Binding-site contacts:
Ligand atom O5 contacts residue GLU1 of chain 1.B at 2.9 Å (salt-bridge).
Ligand atom C2 contacts residue GLU10 of chain 1.B at 3.4 Å.
Ligand atom O2 contacts residue LYS14 of chain 1.B at 4.3 Å.
Ligand atom C3 contacts residue THR15 of chain 1.B at 4.0 Å.
Ligand atom C3 contacts residue GLU10 of chain 1.B at 4.2 Å.
Ligand atom O2 contacts residue THR15 of chain 1.B at 3.8 Å.
Ligand atom O5 contacts residue ASN13 of chain 1.B at 2.3 Å (h-bond).
Ligand atom C5 contacts residue THR15 of chain 1.B at 4.3 Å.
Ligand atom C2 contacts residue GLU1 of chain 1.B at 4.2 Å.
Ligand atom O5 contacts residue GLU10 of chain 1.B at 4.4 Å.
Ligand atom C3 contacts residue ASN13 of chain 1.B at 3.7 Å.
Ligand atom O2 contacts residue ASN13 of chain 1.B at 2.8 Å (h-bond).
Ligand atom C4 contacts residue ASN13 of chain 1.B at 4.1 Å.
Ligand atom C2 contacts residue THR15 of chain 1.B at 4.0 Å.
Ligand atom C1 contacts residue THR15 of chain 1.B at 3.5 Å.
Ligand atom O5 contacts residue ARG2 of chain 1.B at 4.2 Å.
Ligand atom O3 contacts residue GLU10 of chain 1.B at 3.8 Å.
Ligand atom C1 contacts residue GLU10 of chain 1.B at 4.0 Å.
Ligand atom C2 contacts residue ASN13 of chain 1.B at 2.3 Å.
Ligand atom O6 contacts residue GLU1 of chain 1.B at 3.8 Å.
Ligand atom O2 contacts residue GLU10 of chain 1.B at 3.8 Å.
Ligand atom O6 contacts residue ASP8 of chain 1.B at 3.5 Å (salt-bridge).
Ligand atom C5 contacts residue GLU1 of chain 1.B at 4.1 Å.
Ligand atom C5 contacts residue ASN13 of chain 1.B at 3.6 Å.
Ligand atom C1 contacts residue GLU1 of chain 1.B at 3.5 Å.
Ligand atom O5 contacts residue THR15 of chain 1.B at 4.4 Å.
Ligand atom C6 contacts residue GLU1 of chain 1.B at 3.5 Å.
Ligand atom C1 contacts residue ASN13 of chain 1.B at 1.4 Å.

Sequence of chain 1.B:
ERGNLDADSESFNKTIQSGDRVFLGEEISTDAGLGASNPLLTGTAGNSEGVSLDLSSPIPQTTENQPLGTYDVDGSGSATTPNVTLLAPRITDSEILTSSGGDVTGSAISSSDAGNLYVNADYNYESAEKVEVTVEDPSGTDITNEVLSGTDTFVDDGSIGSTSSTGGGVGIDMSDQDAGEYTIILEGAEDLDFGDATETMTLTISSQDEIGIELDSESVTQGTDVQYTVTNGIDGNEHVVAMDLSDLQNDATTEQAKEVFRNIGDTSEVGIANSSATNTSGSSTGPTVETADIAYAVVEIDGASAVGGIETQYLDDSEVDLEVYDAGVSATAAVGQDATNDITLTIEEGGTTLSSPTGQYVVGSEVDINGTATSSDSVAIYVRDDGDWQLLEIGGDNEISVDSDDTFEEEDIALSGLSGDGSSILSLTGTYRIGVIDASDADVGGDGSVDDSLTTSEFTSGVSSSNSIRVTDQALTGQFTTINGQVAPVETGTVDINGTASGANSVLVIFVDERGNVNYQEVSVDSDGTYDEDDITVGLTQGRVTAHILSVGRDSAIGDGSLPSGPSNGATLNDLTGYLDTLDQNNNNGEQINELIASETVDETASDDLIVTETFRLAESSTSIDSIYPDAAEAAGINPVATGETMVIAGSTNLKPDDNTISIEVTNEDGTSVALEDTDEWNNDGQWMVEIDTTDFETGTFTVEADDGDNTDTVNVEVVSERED

The protein below binds the small molecule below.
Small molecule (SMILES): OC[C@H]1O[C@@H](O)[C@H](O)[C@@H](O)[C@@H]1O